Binding-site contacts:
Ligand atom C1 contacts residue ASN797 of chain 1.B at 1.5 Å.
Ligand atom C8 contacts residue GLN800 of chain 1.B at 4.3 Å.
Ligand atom C8 contacts residue SER799 of chain 1.B at 3.9 Å.
Ligand atom O7 contacts residue GLN800 of chain 1.B at 4.1 Å.
Ligand atom O7 contacts residue SER799 of chain 1.B at 2.6 Å (h-bond).
Ligand atom C7 contacts residue ASN797 of chain 1.B at 3.0 Å.
Ligand atom C3 contacts residue ASN797 of chain 1.B at 3.9 Å.
Ligand atom O5 contacts residue ASN797 of chain 1.B at 2.4 Å (h-bond).
Ligand atom O7 contacts residue ASN797 of chain 1.B at 4.0 Å.
Ligand atom C5 contacts residue ASN797 of chain 1.B at 3.6 Å.
Ligand atom N2 contacts residue ASN797 of chain 1.B at 2.2 Å (h-bond).
Ligand atom C4 contacts residue ASN797 of chain 1.B at 4.3 Å.
Ligand atom C8 contacts residue ASN797 of chain 1.B at 3.2 Å.
Ligand atom C2 contacts residue ASN797 of chain 1.B at 2.7 Å.
Ligand atom O3 contacts residue SER799 of chain 1.B at 4.4 Å.
Ligand atom N2 contacts residue SER799 of chain 1.B at 3.5 Å (h-bond).
Ligand atom C2 contacts residue SER799 of chain 1.B at 3.6 Å.
Ligand atom C7 contacts residue SER799 of chain 1.B at 3.0 Å.

Sequence of chain 1.B:
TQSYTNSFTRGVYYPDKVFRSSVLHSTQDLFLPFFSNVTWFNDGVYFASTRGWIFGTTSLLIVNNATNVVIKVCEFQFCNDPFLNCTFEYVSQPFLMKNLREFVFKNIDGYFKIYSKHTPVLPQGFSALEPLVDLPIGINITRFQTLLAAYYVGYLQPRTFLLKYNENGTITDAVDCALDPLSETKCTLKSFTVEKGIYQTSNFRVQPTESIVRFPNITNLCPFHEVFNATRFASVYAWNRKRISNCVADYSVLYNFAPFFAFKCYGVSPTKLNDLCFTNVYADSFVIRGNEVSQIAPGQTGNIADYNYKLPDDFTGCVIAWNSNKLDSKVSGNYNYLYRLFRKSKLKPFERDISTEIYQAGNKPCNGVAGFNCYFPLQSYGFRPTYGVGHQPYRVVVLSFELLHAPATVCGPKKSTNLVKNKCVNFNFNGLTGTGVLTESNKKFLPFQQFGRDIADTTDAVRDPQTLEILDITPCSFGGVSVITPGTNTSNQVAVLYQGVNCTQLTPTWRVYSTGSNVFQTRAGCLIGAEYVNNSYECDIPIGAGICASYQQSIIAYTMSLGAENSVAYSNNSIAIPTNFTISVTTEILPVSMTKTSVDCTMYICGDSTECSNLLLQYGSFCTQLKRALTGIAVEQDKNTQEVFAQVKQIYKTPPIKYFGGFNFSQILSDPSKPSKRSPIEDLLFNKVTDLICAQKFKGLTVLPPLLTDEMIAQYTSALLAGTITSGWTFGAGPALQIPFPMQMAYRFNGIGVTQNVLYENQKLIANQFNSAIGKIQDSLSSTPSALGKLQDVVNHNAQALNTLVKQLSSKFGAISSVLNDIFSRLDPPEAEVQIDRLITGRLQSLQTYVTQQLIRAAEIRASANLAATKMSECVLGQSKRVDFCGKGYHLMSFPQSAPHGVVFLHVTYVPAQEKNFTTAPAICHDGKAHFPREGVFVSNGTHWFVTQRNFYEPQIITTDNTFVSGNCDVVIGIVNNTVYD

This small molecule binds to this protein.
Small molecule (SMILES): CC(=O)N[C@@H]1[C@@H](O)[C@H](O)[C@@H](CO)O[C@H]1O